Binding-site contacts:
Ligand atom O5 contacts residue ASN215 of chain 1.C at 2.3 Å (h-bond).
Ligand atom N2 contacts residue LYS190 of chain 1.C at 3.3 Å (salt-bridge).
Ligand atom C4 contacts residue ASN215 of chain 1.C at 4.2 Å.
Ligand atom C1 contacts residue LYS190 of chain 1.C at 4.2 Å.
Ligand atom C3 contacts residue ASN215 of chain 1.C at 3.8 Å.
Ligand atom O7 contacts residue MET110 of chain 1.C at 4.1 Å.
Ligand atom O5 contacts residue SER217 of chain 1.C at 4.2 Å.
Ligand atom O6 contacts residue SER217 of chain 1.C at 4.3 Å.
Ligand atom C8 contacts residue ASN108 of chain 1.C at 3.0 Å.
Ligand atom O7 contacts residue LYS190 of chain 1.C at 3.2 Å.
Ligand atom C8 contacts residue ASN215 of chain 1.C at 3.6 Å.
Ligand atom C7 contacts residue ASN215 of chain 1.C at 3.6 Å.
Ligand atom C8 contacts residue MET110 of chain 1.C at 3.6 Å (hydrophobic).
Ligand atom C6 contacts residue SER217 of chain 1.C at 3.4 Å.
Ligand atom O6 contacts residue VAL226 of chain 1.C at 4.3 Å.
Ligand atom C5 contacts residue SER217 of chain 1.C at 4.0 Å.
Ligand atom N2 contacts residue ASN215 of chain 1.C at 3.0 Å (h-bond).
Ligand atom C1 contacts residue ASN215 of chain 1.C at 1.4 Å.
Ligand atom C7 contacts residue ASN108 of chain 1.C at 4.3 Å.
Ligand atom C2 contacts residue LYS190 of chain 1.C at 4.3 Å.
Ligand atom C2 contacts residue ASN215 of chain 1.C at 2.5 Å.
Ligand atom C5 contacts residue ASN215 of chain 1.C at 3.6 Å.
Ligand atom O5 contacts residue VAL226 of chain 1.C at 4.5 Å.
Ligand atom C7 contacts residue LYS190 of chain 1.C at 3.6 Å.
Ligand atom C7 contacts residue MET110 of chain 1.C at 4.0 Å (hydrophobic).

The protein below binds the small molecule below.
Small molecule (SMILES): CC(=O)N[C@@H]1[C@@H](O)[C@H](O)[C@@H](CO)O[C@H]1O

Sequence of chain 1.C:
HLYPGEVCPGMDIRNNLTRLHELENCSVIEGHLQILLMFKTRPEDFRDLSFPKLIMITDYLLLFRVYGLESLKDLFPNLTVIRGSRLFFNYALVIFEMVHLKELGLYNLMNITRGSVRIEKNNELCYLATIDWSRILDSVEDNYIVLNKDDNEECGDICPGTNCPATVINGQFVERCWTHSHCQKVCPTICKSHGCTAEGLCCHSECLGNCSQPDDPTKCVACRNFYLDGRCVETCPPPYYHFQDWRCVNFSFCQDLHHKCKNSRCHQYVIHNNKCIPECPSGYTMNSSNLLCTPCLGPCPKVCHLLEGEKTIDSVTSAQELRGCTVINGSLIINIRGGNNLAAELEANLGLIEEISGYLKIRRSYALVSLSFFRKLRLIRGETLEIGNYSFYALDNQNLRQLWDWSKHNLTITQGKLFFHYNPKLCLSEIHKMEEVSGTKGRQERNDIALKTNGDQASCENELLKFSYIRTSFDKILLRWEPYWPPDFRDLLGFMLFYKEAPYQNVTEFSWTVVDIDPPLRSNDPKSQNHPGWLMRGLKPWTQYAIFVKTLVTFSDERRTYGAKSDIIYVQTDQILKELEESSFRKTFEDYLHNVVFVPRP